Binding-site contacts:
Ligand atom O4 contacts residue ASP300 of chain 1.G at 3.3 Å (salt-bridge).
Ligand atom C1 contacts residue GLN304 of chain 1.G at 3.0 Å.
Ligand atom C5 contacts residue ARG580 of chain 1.G at 3.8 Å.
Ligand atom O1 contacts residue GLN304 of chain 1.G at 4.2 Å.
Ligand atom O5 contacts residue ARG580 of chain 1.G at 3.8 Å.
Ligand atom C1 contacts residue VAL305 of chain 1.G at 4.2 Å (hydrophobic).
Ligand atom O6 contacts residue ALA439 of chain 1.G at 3.9 Å.
Ligand atom O1 contacts residue GLY303 of chain 1.G at 4.2 Å.
Ligand atom O2 contacts residue UDP1 of chain 1.YA at 2.7 Å (h-bond).
Ligand atom C1 contacts residue GLY303 of chain 1.G at 3.8 Å.
Ligand atom C1 contacts residue GLY302 of chain 1.G at 3.5 Å.
Ligand atom O6 contacts residue GLU441 of chain 1.G at 3.6 Å.
Ligand atom C3 contacts residue GLN304 of chain 1.G at 3.1 Å.
Ligand atom C4 contacts residue GLN304 of chain 1.G at 4.2 Å.
Ligand atom O1 contacts residue THR301 of chain 1.G at 3.3 Å.
Ligand atom O4 contacts residue ARG382 of chain 1.G at 3.4 Å.
Ligand atom C5 contacts residue ARG382 of chain 1.G at 4.2 Å.
Ligand atom O5 contacts residue UDP1 of chain 1.YA at 3.4 Å (h-bond).
Ligand atom O6 contacts residue ARG382 of chain 1.G at 3.7 Å.
Ligand atom O2 contacts residue GLY303 of chain 1.G at 4.0 Å.
Ligand atom O1 contacts residue ASP300 of chain 1.G at 2.7 Å (salt-bridge).
Ligand atom O6 contacts residue LYS444 of chain 1.G at 3.4 Å (salt-bridge).
Ligand atom O4 contacts residue HIS287 of chain 1.G at 2.9 Å (h-bond).
Ligand atom O3 contacts residue TYR415 of chain 1.G at 3.8 Å.
Ligand atom O3 contacts residue GLN304 of chain 1.G at 3.0 Å (h-bond).
Ligand atom C1 contacts residue UDP1 of chain 1.YA at 4.1 Å.
Ligand atom C6 contacts residue UDP1 of chain 1.YA at 4.4 Å.
Ligand atom O1 contacts residue GLY302 of chain 1.G at 2.8 Å (h-bond).
Ligand atom O1 contacts residue ARG580 of chain 1.G at 4.2 Å.
Ligand atom O6 contacts residue TYR415 of chain 1.G at 3.8 Å.
Ligand atom C4 contacts residue HIS287 of chain 1.G at 3.8 Å.
Ligand atom O2 contacts residue GLN304 of chain 1.G at 3.3 Å (h-bond).
Ligand atom C3 contacts residue HIS287 of chain 1.G at 3.9 Å.
Ligand atom C6 contacts residue ARG580 of chain 1.G at 4.0 Å.
Ligand atom O3 contacts residue HIS438 of chain 1.G at 3.7 Å.
Ligand atom C1 contacts residue ASP300 of chain 1.G at 3.9 Å.
Ligand atom C2 contacts residue UDP1 of chain 1.YA at 3.7 Å.
Ligand atom C6 contacts residue LYS444 of chain 1.G at 3.9 Å.
Ligand atom C4 contacts residue ARG382 of chain 1.G at 4.0 Å.
Ligand atom C2 contacts residue GLN304 of chain 1.G at 3.5 Å.

Sequence of chain 1.G:
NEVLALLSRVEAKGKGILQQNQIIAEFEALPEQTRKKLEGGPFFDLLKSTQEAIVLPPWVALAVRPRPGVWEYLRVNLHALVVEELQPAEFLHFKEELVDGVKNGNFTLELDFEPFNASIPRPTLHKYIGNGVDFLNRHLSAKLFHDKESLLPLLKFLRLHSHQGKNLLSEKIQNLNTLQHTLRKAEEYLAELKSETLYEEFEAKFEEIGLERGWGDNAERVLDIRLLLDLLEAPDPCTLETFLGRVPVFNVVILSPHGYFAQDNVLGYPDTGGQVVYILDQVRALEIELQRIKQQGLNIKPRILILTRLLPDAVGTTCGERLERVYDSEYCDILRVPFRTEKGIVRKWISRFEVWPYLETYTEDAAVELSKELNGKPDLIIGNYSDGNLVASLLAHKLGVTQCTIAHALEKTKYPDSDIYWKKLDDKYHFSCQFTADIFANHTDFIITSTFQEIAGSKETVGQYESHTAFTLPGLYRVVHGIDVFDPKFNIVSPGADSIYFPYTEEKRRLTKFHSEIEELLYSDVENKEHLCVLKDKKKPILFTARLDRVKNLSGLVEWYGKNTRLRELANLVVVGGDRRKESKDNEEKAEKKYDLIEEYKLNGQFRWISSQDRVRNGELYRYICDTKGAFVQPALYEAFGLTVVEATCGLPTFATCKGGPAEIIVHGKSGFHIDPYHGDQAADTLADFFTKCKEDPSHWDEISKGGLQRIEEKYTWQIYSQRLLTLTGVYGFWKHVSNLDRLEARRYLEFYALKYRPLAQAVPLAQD

A small-molecule ligand and the protein it binds are described below.
Small molecule (SMILES): OC[C@H]1O[C@](O)(CO)[C@@H](O)[C@@H]1O